Binding-site contacts:
Ligand atom O6 contacts residue GLN791 of chain 1.B at 4.2 Å.
Ligand atom O5 contacts residue GLN791 of chain 1.B at 3.4 Å (h-bond).
Ligand atom C3 contacts residue SER790 of chain 1.B at 4.5 Å.
Ligand atom C7 contacts residue ASN788 of chain 1.B at 3.8 Å.
Ligand atom O5 contacts residue ASN788 of chain 1.B at 2.3 Å (h-bond).
Ligand atom C1 contacts residue ASN788 of chain 1.B at 1.4 Å.
Ligand atom O7 contacts residue ASN788 of chain 1.B at 4.2 Å.
Ligand atom C1 contacts residue GLN791 of chain 1.B at 3.9 Å.
Ligand atom N2 contacts residue ASN788 of chain 1.B at 2.9 Å (h-bond).
Ligand atom C6 contacts residue GLN791 of chain 1.B at 3.7 Å.
Ligand atom C5 contacts residue ASN788 of chain 1.B at 3.6 Å.
Ligand atom O5 contacts residue SER790 of chain 1.B at 3.6 Å (h-bond).
Ligand atom C3 contacts residue ASN788 of chain 1.B at 3.8 Å.
Ligand atom C5 contacts residue SER790 of chain 1.B at 3.5 Å.
Ligand atom C1 contacts residue SER790 of chain 1.B at 3.4 Å.
Ligand atom C2 contacts residue ASN788 of chain 1.B at 2.5 Å.
Ligand atom C6 contacts residue SER790 of chain 1.B at 4.4 Å.
Ligand atom C4 contacts residue ASN788 of chain 1.B at 4.2 Å.
Ligand atom C5 contacts residue GLN791 of chain 1.B at 3.5 Å.

Sequence of chain 1.B:
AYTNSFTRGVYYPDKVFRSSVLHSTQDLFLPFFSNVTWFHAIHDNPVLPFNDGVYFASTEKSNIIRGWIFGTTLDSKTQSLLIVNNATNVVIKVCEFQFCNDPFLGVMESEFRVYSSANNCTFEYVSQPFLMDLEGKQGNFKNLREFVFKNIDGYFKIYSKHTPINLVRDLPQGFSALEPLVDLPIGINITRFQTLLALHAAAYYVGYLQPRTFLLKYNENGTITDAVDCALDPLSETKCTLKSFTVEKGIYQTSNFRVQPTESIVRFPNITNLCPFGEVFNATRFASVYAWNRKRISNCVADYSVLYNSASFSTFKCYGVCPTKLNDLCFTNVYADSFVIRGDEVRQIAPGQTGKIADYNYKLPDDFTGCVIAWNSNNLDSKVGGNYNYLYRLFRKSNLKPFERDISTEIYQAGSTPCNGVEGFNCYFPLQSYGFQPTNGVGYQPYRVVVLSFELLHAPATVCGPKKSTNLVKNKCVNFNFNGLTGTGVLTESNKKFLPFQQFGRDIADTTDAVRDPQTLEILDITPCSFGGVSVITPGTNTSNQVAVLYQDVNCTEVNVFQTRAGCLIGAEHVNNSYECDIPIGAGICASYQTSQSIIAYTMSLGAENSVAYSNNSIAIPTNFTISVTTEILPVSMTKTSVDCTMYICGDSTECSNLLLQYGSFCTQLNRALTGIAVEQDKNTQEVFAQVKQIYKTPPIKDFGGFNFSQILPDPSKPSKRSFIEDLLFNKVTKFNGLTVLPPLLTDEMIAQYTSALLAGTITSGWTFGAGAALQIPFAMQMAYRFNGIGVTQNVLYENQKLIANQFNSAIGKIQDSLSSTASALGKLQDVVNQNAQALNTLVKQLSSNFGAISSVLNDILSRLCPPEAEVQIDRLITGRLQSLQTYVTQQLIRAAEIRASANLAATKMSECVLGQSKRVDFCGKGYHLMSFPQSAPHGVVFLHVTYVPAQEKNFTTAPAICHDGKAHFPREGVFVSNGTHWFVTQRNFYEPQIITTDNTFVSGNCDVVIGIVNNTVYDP

The protein below binds the small molecule below.
Small molecule (SMILES): CC(=O)N[C@H]1[C@H](O[C@H]2[C@H](O)[C@@H](NC(C)=O)CO[C@@H]2CO)O[C@H](CO)[C@@H](O)[C@@H]1O